Binding-site contacts:
Ligand atom O5 contacts residue ARG11 of chain 1.B at 3.4 Å (salt-bridge).
Ligand atom O6 contacts residue PHE65 of chain 1.B at 3.3 Å.
Ligand atom O3 contacts residue ARG87 of chain 1.B at 2.8 Å (salt-bridge).
Ligand atom O6 contacts residue SER16 of chain 1.B at 3.0 Å (h-bond).
Ligand atom O4 contacts residue ARG134 of chain 1.B at 3.1 Å (salt-bridge).
Ligand atom O2P contacts residue THR182 of chain 1.B at 2.6 Å (h-bond).
Ligand atom O3 contacts residue ASP127 of chain 1.B at 2.6 Å (salt-bridge).
Ligand atom C6 contacts residue GLU17 of chain 1.B at 3.5 Å.
Ligand atom C1 contacts residue ARG11 of chain 1.B at 3.7 Å.
Ligand atom C3 contacts residue ARG134 of chain 1.B at 3.5 Å.
Ligand atom O3 contacts residue ARG134 of chain 1.B at 2.8 Å (salt-bridge).
Ligand atom O3P contacts residue SER16 of chain 1.B at 2.9 Å (h-bond).
Ligand atom C4 contacts residue GLY66 of chain 1.B at 3.4 Å.
Ligand atom P contacts residue SER16 of chain 1.B at 3.6 Å.
Ligand atom C3 contacts residue THR130 of chain 1.B at 3.7 Å.
Ligand atom O2 contacts residue ASP127 of chain 1.B at 2.6 Å (salt-bridge).
Ligand atom O1P contacts residue SER14 of chain 1.B at 2.7 Å (h-bond).
Ligand atom O4 contacts residue ARG87 of chain 1.B at 2.8 Å (salt-bridge).
Ligand atom O1P contacts residue ARG11 of chain 1.B at 2.7 Å (salt-bridge).
Ligand atom C4 contacts residue ARG87 of chain 1.B at 3.7 Å.
Ligand atom C6 contacts residue GLY66 of chain 1.B at 3.2 Å.
Ligand atom O3 contacts residue THR129 of chain 1.B at 3.6 Å (h-bond).
Ligand atom C3 contacts residue THR129 of chain 1.B at 3.7 Å.
Ligand atom O3P contacts residue LEU15 of chain 1.B at 3.6 Å.
Ligand atom O3 contacts residue TYR224 of chain 1.B at 2.8 Å (h-bond).
Ligand atom C3 contacts residue ARG87 of chain 1.B at 3.5 Å.
Ligand atom O5 contacts residue GLU17 of chain 1.B at 3.3 Å (salt-bridge).
Ligand atom C2 contacts residue ASP127 of chain 1.B at 3.5 Å.
Ligand atom C4 contacts residue TYR224 of chain 1.B at 3.6 Å (hydrophobic).
Ligand atom O4 contacts residue TYR224 of chain 1.B at 3.7 Å.
Ligand atom O4 contacts residue THR180 of chain 1.B at 3.2 Å.
Ligand atom O4 contacts residue GLY66 of chain 1.B at 2.7 Å (h-bond).
Ligand atom C2 contacts residue THR130 of chain 1.B at 3.6 Å.
Ligand atom O1 contacts residue THR130 of chain 1.B at 3.4 Å (h-bond).
Ligand atom C3 contacts residue ASP127 of chain 1.B at 3.6 Å.
Ligand atom C3 contacts residue TYR224 of chain 1.B at 3.7 Å (hydrophobic).
Ligand atom O2 contacts residue THR130 of chain 1.B at 2.6 Å (h-bond).
Ligand atom O6 contacts residue GLU17 of chain 1.B at 2.7 Å (salt-bridge).
Ligand atom C1 contacts residue ARG11 of chain 1.B at 3.5 Å.
Ligand atom O5 contacts residue ARG11 of chain 1.B at 3.2 Å (salt-bridge).

This protein binds this small molecule.
Small molecule (SMILES): O=P(O)(O)OC[C@H]1O[C@H](O[C@H]2O[C@H](CO)[C@@H](O)[C@H](O)[C@H]2O)[C@H](O)[C@@H](O)[C@@H]1O

Sequence of chain 1.B:
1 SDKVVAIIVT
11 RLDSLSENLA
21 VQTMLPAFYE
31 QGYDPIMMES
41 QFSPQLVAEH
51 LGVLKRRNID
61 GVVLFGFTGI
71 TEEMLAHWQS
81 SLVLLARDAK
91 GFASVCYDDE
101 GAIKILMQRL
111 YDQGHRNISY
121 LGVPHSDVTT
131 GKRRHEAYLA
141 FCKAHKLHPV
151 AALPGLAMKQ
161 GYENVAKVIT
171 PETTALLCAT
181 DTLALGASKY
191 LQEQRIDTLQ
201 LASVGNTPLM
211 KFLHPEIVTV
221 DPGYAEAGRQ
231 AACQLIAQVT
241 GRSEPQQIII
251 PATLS